Binding-site contacts:
Ligand atom O4P contacts residue GLY188 of chain 2.A at 3.0 Å (h-bond).
Ligand atom C2 contacts residue UPG1 of chain 2.D at 4.5 Å.
Ligand atom O4P contacts residue ARG189 of chain 2.A at 4.3 Å.
Ligand atom O2 contacts residue THR191 of chain 2.A at 3.0 Å (h-bond).
Ligand atom O2 contacts residue ARG189 of chain 2.A at 3.4 Å (salt-bridge).
Ligand atom P contacts residue HIS262 of chain 2.A at 4.2 Å.
Ligand atom O4P contacts residue HIS262 of chain 2.A at 3.9 Å.
Ligand atom O2P contacts residue ARG189 of chain 2.A at 2.8 Å (salt-bridge).
Ligand atom C2 contacts residue ARG189 of chain 2.A at 4.1 Å.
Ligand atom C2 contacts residue GLY188 of chain 2.A at 4.5 Å.
Ligand atom O3P contacts residue ASN264 of chain 2.A at 3.1 Å (h-bond).
Ligand atom C1 contacts residue VAL190 of chain 2.A at 3.9 Å (hydrophobic).
Ligand atom O1 contacts residue LEU213 of chain 2.A at 3.9 Å.
Ligand atom O1P contacts residue HIS262 of chain 2.A at 3.5 Å (h-bond).
Ligand atom C1 contacts residue GLY188 of chain 2.A at 4.2 Å.
Ligand atom P contacts residue GLY188 of chain 2.A at 3.8 Å.
Ligand atom O1 contacts residue THR191 of chain 2.A at 3.6 Å.
Ligand atom O1 contacts residue UPG1 of chain 2.D at 3.1 Å.
Ligand atom C2 contacts residue VAL190 of chain 2.A at 4.0 Å (hydrophobic).
Ligand atom O2P contacts residue GLY188 of chain 2.A at 3.3 Å (h-bond).
Ligand atom O1 contacts residue VAL190 of chain 2.A at 4.2 Å.
Ligand atom O4P contacts residue GLY187 of chain 2.A at 4.0 Å.
Ligand atom C1 contacts residue THR191 of chain 2.A at 3.8 Å.
Ligand atom C3 contacts residue UPG1 of chain 2.D at 4.3 Å.
Ligand atom O3P contacts residue ARG189 of chain 2.A at 2.9 Å (salt-bridge).
Ligand atom C3 contacts residue GLY188 of chain 2.A at 4.5 Å.
Ligand atom O2P contacts residue GLY187 of chain 2.A at 4.1 Å.
Ligand atom O2 contacts residue GLY188 of chain 2.A at 3.1 Å.
Ligand atom P contacts residue ASN264 of chain 2.A at 4.3 Å.
Ligand atom P contacts residue ARG189 of chain 2.A at 3.8 Å.
Ligand atom C3 contacts residue HIS262 of chain 2.A at 3.5 Å.
Ligand atom C1 contacts residue ARG189 of chain 2.A at 4.2 Å.
Ligand atom C1 contacts residue UPG1 of chain 2.D at 4.2 Å.
Ligand atom O1P contacts residue ARG189 of chain 2.A at 4.3 Å.
Ligand atom O2 contacts residue VAL190 of chain 2.A at 3.4 Å (h-bond).

Sequence of chain 2.A:
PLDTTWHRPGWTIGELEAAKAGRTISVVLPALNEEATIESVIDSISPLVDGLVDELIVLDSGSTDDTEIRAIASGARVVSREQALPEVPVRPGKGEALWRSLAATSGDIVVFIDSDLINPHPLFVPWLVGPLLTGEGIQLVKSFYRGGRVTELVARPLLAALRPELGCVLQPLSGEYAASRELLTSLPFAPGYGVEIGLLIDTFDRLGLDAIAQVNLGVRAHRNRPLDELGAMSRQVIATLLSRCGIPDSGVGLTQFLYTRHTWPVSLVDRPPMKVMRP

The protein below binds the small molecule below.
Small molecule (SMILES): O=C(O)CCOP(=O)(O)O